The small molecule below binds the protein below.
Small molecule (SMILES): CC(C)C[C@H](NC(=O)[C@H](CCC(N)=O)NC(=O)[C@H](C)NC(=O)[C@H](CC1=c2ccccc2=NC1)NC(=O)[C@H](CC1=CN=C2C=CC=CC12)NC(=O)[C@H](Cc1cnc[nH]1)NC(=O)[C@H](CCC(=O)O)NC(=O)[C@H](Cc1ccccc1)NC(=O)[C@@H](NC(=O)[C@@H](N)CC(C)C)[C@@H](C)O)C(=O)N[C@H](C(=O)N[C@@H](CO)C(=O)O)[C@@H](C)O

Binding-site contacts:
Ligand atom CB contacts residue TYR77 of chain 1.A at 3.6 Å (hydrophobic).
Ligand atom CD2 contacts residue TYR77 of chain 1.A at 3.4 Å (hydrophobic).
Ligand atom CG contacts residue HIS50 of chain 1.A at 3.7 Å.
Ligand atom CB contacts residue GLN49 of chain 1.A at 3.6 Å.
Ligand atom CB contacts residue MET31 of chain 1.A at 3.8 Å (hydrophobic).
Ligand atom CZ2 contacts residue MET31 of chain 1.A at 3.5 Å (hydrophobic).
Ligand atom CE2 contacts residue GLY35 of chain 1.A at 3.5 Å.
Ligand atom CZ2 contacts residue GLY35 of chain 1.A at 3.6 Å.
Ligand atom CB contacts residue VAL70 of chain 1.A at 3.8 Å (hydrophobic).
Ligand atom CD2 contacts residue MET39 of chain 1.A at 3.1 Å (hydrophobic).
Ligand atom CA contacts residue GLN49 of chain 1.A at 3.3 Å.
Ligand atom CZ contacts residue ILE38 of chain 1.A at 3.4 Å (hydrophobic).
Ligand atom C contacts residue VAL70 of chain 1.A at 3.6 Å (hydrophobic).
Ligand atom OE1 contacts residue MET39 of chain 1.A at 3.0 Å (h-bond).
Ligand atom CE1 contacts residue VAL52 of chain 1.A at 3.8 Å (hydrophobic).
Ligand atom CD1 contacts residue LEU76 of chain 1.A at 3.9 Å (hydrophobic).
Ligand atom NE1 contacts residue HIS50 of chain 1.A at 3.8 Å.
Ligand atom CZ3 contacts residue LYS71 of chain 1.A at 3.7 Å.
Ligand atom CZ2 contacts residue LYS71 of chain 1.A at 3.5 Å.
Ligand atom CH2 contacts residue LEU76 of chain 1.A at 3.7 Å (hydrophobic).
Ligand atom C contacts residue GLN49 of chain 1.A at 3.5 Å.
Ligand atom N contacts residue GLN49 of chain 1.A at 2.9 Å (h-bond).
Ligand atom CA contacts residue GLN49 of chain 1.A at 3.5 Å.
Ligand atom O contacts residue LYS28 of chain 1.A at 3.2 Å.
Ligand atom O contacts residue VAL70 of chain 1.A at 3.5 Å.
Ligand atom CD1 contacts residue GLN49 of chain 1.A at 3.4 Å.
Ligand atom NE1 contacts residue GLY35 of chain 1.A at 3.4 Å.
Ligand atom NE1 contacts residue MET31 of chain 1.A at 2.9 Å (h-bond).
Ligand atom O contacts residue TYR77 of chain 1.A at 3.6 Å.
Ligand atom O contacts residue GLN49 of chain 1.A at 3.5 Å.
Ligand atom CH2 contacts residue LYS71 of chain 1.A at 3.4 Å.
Ligand atom CE2 contacts residue MET31 of chain 1.A at 3.5 Å (hydrophobic).
Ligand atom CE1 contacts residue ILE38 of chain 1.A at 3.5 Å (hydrophobic).
Ligand atom CE2 contacts residue GLY35 of chain 1.A at 3.6 Å.
Ligand atom CE2 contacts residue MET39 of chain 1.A at 3.3 Å (hydrophobic).
Ligand atom CZ3 contacts residue LEU76 of chain 1.A at 3.7 Å (hydrophobic).
Ligand atom CG2 contacts residue MET31 of chain 1.A at 3.8 Å (hydrophobic).
Ligand atom CD1 contacts residue MET31 of chain 1.A at 3.6 Å (hydrophobic).
Ligand atom CD2 contacts residue VAL70 of chain 1.A at 3.7 Å (hydrophobic).
Ligand atom CD1 contacts residue HIS50 of chain 1.A at 3.6 Å.

Sequence of chain 1.A:
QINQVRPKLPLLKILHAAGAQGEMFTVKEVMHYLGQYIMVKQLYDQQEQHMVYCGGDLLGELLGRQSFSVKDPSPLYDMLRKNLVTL